Binding-site contacts:
Ligand atom O5 contacts residue SER381 of chain 1.E at 4.0 Å.
Ligand atom O7 contacts residue ASN301 of chain 1.E at 3.6 Å.
Ligand atom C7 contacts residue ASN301 of chain 1.E at 3.4 Å.
Ligand atom C3 contacts residue HIS299 of chain 1.E at 4.5 Å.
Ligand atom C8 contacts residue THR267 of chain 1.E at 3.7 Å.
Ligand atom C6 contacts residue THR383 of chain 1.E at 3.4 Å.
Ligand atom C2 contacts residue ASN301 of chain 1.E at 2.5 Å.
Ligand atom C5 contacts residue ASN301 of chain 1.E at 3.7 Å.
Ligand atom C7 contacts residue HIS299 of chain 1.E at 3.7 Å.
Ligand atom C4 contacts residue ASN301 of chain 1.E at 4.3 Å.
Ligand atom C3 contacts residue ASN301 of chain 1.E at 3.8 Å.
Ligand atom C5 contacts residue THR383 of chain 1.E at 3.9 Å.
Ligand atom C2 contacts residue HIS299 of chain 1.E at 4.5 Å.
Ligand atom O5 contacts residue ASN301 of chain 1.E at 2.4 Å (h-bond).
Ligand atom C6 contacts residue ASN301 of chain 1.E at 4.3 Å.
Ligand atom C1 contacts residue HIS299 of chain 1.E at 3.8 Å.
Ligand atom O7 contacts residue HIS299 of chain 1.E at 2.6 Å (h-bond).
Ligand atom C1 contacts residue ASN301 of chain 1.E at 1.4 Å.
Ligand atom N2 contacts residue ASN301 of chain 1.E at 2.8 Å (h-bond).
Ligand atom C8 contacts residue ASN301 of chain 1.E at 4.5 Å.
Ligand atom O7 contacts residue THR267 of chain 1.E at 4.3 Å.
Ligand atom O5 contacts residue THR383 of chain 1.E at 3.6 Å.

Sequence of chain 1.E:
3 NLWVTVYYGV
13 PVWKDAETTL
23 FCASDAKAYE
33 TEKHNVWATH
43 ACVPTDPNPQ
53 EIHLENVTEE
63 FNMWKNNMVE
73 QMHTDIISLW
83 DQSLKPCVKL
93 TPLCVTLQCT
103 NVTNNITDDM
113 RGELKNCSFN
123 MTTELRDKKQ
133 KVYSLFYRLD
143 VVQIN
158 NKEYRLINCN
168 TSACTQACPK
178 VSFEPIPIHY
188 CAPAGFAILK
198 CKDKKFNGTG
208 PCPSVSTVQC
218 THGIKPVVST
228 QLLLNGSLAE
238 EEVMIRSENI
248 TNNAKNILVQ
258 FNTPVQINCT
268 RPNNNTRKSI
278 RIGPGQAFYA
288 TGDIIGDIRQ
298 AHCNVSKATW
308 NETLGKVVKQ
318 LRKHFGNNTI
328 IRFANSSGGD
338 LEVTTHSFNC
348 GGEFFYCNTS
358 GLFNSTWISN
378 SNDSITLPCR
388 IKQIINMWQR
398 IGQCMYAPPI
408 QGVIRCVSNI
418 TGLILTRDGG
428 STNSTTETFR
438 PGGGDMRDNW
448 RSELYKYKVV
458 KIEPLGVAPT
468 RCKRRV

This protein binds this small molecule.
Small molecule (SMILES): CC(=O)N[C@@H]1[C@@H](O)[C@H](O)[C@@H](CO)O[C@H]1O